A small-molecule ligand and the protein it binds are described below.
Small molecule (SMILES): CC(=O)N[C@H]1[C@H](O[C@H]2[C@H](O)[C@@H](NC(C)=O)CO[C@@H]2CO[C@@H]2O[C@@H](C)[C@@H](O)[C@@H](O)[C@@H]2O)O[C@H](CO)[C@@H](O)[C@@H]1O

Binding-site contacts:
Ligand atom C6 contacts residue ARG252 of chain 1.B at 3.5 Å.
Ligand atom C2 contacts residue ASN255 of chain 1.B at 2.5 Å.
Ligand atom C4 contacts residue ASP234 of chain 1.B at 4.4 Å.
Ligand atom C7 contacts residue ASN255 of chain 1.B at 3.2 Å.
Ligand atom C3 contacts residue ASN255 of chain 1.B at 3.7 Å.
Ligand atom C5 contacts residue ASN255 of chain 1.B at 3.6 Å.
Ligand atom C7 contacts residue ASP261 of chain 1.B at 4.2 Å.
Ligand atom C3 contacts residue ASP234 of chain 1.B at 4.3 Å.
Ligand atom N2 contacts residue ASN255 of chain 1.B at 2.9 Å (h-bond).
Ligand atom C1 contacts residue SER257 of chain 1.B at 4.2 Å.
Ligand atom C8 contacts residue ASP261 of chain 1.B at 3.5 Å.
Ligand atom C4 contacts residue ASN255 of chain 1.B at 4.2 Å.
Ligand atom C6 contacts residue PHE258 of chain 1.B at 4.3 Å (hydrophobic).
Ligand atom C1 contacts residue ASN255 of chain 1.B at 1.4 Å.
Ligand atom C3 contacts residue SER257 of chain 1.B at 4.2 Å.
Ligand atom O5 contacts residue PHE258 of chain 1.B at 4.5 Å.
Ligand atom O7 contacts residue ASN255 of chain 1.B at 3.1 Å (h-bond).
Ligand atom O4 contacts residue ASP234 of chain 1.B at 4.3 Å.
Ligand atom O5 contacts residue ASN255 of chain 1.B at 2.3 Å (h-bond).
Ligand atom C8 contacts residue ASN255 of chain 1.B at 4.5 Å.
Ligand atom O3 contacts residue ASP234 of chain 1.B at 3.2 Å (salt-bridge).

Sequence of chain 1.B:
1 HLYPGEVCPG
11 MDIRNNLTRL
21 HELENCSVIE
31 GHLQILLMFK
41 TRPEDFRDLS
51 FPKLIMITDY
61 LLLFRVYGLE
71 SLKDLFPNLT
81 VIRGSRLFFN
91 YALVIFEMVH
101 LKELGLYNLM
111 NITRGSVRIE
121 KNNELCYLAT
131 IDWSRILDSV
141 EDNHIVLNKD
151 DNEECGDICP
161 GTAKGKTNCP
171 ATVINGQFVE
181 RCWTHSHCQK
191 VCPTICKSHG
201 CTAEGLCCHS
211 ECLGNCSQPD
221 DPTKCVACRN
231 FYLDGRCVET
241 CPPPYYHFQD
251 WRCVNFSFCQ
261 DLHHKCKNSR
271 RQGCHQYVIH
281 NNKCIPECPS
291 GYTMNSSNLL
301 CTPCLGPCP